Binding-site contacts:
Ligand atom O22 contacts residue ASN373 of chain 2.L at 3.3 Å.
Ligand atom O08 contacts residue ASN160 of chain 2.L at 2.9 Å (h-bond).
Ligand atom O20 contacts residue GLN89 of chain 2.L at 2.9 Å (h-bond).
Ligand atom O16 contacts residue GLY88 of chain 2.L at 3.3 Å.
Ligand atom P17 contacts residue GLY88 of chain 2.L at 3.4 Å.
Ligand atom C09 contacts residue ASP185 of chain 2.L at 3.5 Å.
Ligand atom O20 contacts residue ARG60 of chain 1.M at 2.8 Å (salt-bridge).
Ligand atom C03 contacts residue LYS211 of chain 2.L at 3.2 Å.
Ligand atom N04 contacts residue TYR113 of chain 2.L at 3.5 Å.
Ligand atom O19 contacts residue TYR58 of chain 1.M at 2.4 Å (h-bond).
Ligand atom C15 contacts residue GLN89 of chain 2.L at 3.6 Å.
Ligand atom O18 contacts residue THR210 of chain 2.L at 2.8 Å (h-bond).
Ligand atom C21 contacts residue ARG408 of chain 2.L at 3.5 Å.
Ligand atom N04 contacts residue LYS211 of chain 2.L at 3.3 Å.
Ligand atom C02 contacts residue LYS211 of chain 2.L at 3.3 Å.
Ligand atom O16 contacts residue SER208 of chain 2.L at 3.1 Å (h-bond).
Ligand atom C07 contacts residue TYR113 of chain 2.L at 3.6 Å (hydrophobic).
Ligand atom C14 contacts residue TYR113 of chain 2.L at 3.5 Å (hydrophobic).
Ligand atom C12 contacts residue GLN92 of chain 2.L at 3.2 Å.
Ligand atom N11 contacts residue THR187 of chain 2.L at 3.6 Å.
Ligand atom C02 contacts residue TYR113 of chain 2.L at 3.5 Å (hydrophobic).
Ligand atom C05 contacts residue LYS211 of chain 2.L at 3.5 Å.
Ligand atom C12 contacts residue ASP185 of chain 2.L at 3.6 Å.
Ligand atom O19 contacts residue ARG60 of chain 1.M at 2.9 Å (salt-bridge).
Ligand atom N11 contacts residue ASP185 of chain 2.L at 2.7 Å (salt-bridge).
Ligand atom O20 contacts residue SER87 of chain 2.L at 3.4 Å.
Ligand atom P17 contacts residue SER208 of chain 2.L at 3.4 Å.
Ligand atom O18 contacts residue GLY88 of chain 2.L at 2.8 Å (h-bond).
Ligand atom C05 contacts residue TYR113 of chain 2.L at 3.5 Å (hydrophobic).
Ligand atom N11 contacts residue GLN92 of chain 2.L at 3.5 Å (h-bond).
Ligand atom O23 contacts residue ASN160 of chain 2.L at 3.1 Å (h-bond).
Ligand atom O20 contacts residue GLY88 of chain 2.L at 3.2 Å (h-bond).
Ligand atom C06 contacts residue TYR113 of chain 2.L at 3.5 Å (hydrophobic).
Ligand atom O16 contacts residue GLN89 of chain 2.L at 3.6 Å (h-bond).
Ligand atom C10 contacts residue ASP185 of chain 2.L at 3.5 Å.
Ligand atom O18 contacts residue SER208 of chain 2.L at 2.6 Å (h-bond).
Ligand atom O22 contacts residue ARG408 of chain 2.L at 3.0 Å (salt-bridge).
Ligand atom P17 contacts residue TYR58 of chain 1.M at 3.6 Å.
Ligand atom O23 contacts residue ARG408 of chain 2.L at 2.5 Å (salt-bridge).
Ligand atom C03 contacts residue TYR113 of chain 2.L at 3.5 Å (hydrophobic).

A small-molecule ligand and the protein it binds are described below.
Small molecule (SMILES): C=C/C(=N\Cc1c(COP(=O)(O)O)cnc(C)c1O)C(=O)O

Sequence of chain 1.M:
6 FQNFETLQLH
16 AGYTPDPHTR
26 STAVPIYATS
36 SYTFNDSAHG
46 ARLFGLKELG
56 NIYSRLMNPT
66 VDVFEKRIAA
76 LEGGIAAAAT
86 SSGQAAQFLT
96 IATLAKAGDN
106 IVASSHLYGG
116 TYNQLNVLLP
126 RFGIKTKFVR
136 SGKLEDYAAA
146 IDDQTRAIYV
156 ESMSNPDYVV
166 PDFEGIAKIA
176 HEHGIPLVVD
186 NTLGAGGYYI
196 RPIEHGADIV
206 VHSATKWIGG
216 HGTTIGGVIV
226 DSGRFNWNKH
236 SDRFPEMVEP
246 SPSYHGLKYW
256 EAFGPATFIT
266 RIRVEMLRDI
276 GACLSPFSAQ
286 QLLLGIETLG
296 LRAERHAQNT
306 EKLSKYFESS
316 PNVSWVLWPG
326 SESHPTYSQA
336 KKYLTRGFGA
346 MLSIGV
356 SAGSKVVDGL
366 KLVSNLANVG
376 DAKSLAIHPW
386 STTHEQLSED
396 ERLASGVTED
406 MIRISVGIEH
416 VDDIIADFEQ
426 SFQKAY

Sequence of chain 2.L:
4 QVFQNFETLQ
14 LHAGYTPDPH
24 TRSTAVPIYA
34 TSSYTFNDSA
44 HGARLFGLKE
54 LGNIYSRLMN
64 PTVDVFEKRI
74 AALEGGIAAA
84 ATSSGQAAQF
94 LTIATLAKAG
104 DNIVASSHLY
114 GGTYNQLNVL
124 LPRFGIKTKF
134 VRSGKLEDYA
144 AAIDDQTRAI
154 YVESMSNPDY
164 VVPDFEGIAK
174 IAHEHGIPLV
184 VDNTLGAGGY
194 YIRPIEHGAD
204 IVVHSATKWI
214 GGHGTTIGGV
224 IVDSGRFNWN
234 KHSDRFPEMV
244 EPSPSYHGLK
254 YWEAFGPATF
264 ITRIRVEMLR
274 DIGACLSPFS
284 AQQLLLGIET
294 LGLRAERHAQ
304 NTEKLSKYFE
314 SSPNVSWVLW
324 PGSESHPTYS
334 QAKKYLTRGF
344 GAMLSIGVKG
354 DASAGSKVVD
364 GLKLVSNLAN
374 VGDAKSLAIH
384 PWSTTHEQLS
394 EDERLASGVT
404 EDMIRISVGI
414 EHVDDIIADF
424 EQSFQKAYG